Binding-site contacts:
Ligand atom CBB contacts residue SU31 of chain 1.G at 3.6 Å.
Ligand atom OBP contacts residue PHE64 of chain 1.A at 3.4 Å.
Ligand atom CBX contacts residue VAL99 of chain 1.B at 3.5 Å (hydrophobic).
Ligand atom OBL contacts residue ALA160 of chain 1.A at 3.6 Å (h-bond).
Ligand atom CBF contacts residue ASP102 of chain 1.A at 3.5 Å.
Ligand atom OBP contacts residue ALA160 of chain 1.A at 3.4 Å.
Ligand atom CBX contacts residue ARG144 of chain 1.A at 3.4 Å.
Ligand atom CBN contacts residue HIS78 of chain 1.A at 3.4 Å.
Ligand atom NBK contacts residue ALA160 of chain 1.A at 3.3 Å.
Ligand atom NAV contacts residue HIS78 of chain 1.A at 3.4 Å (h-bond).
Ligand atom NBK contacts residue HIS78 of chain 1.A at 3.1 Å (h-bond).
Ligand atom OD2 contacts residue SU31 of chain 1.G at 3.2 Å (h-bond).
Ligand atom CBX contacts residue ASP100 of chain 1.B at 3.4 Å.
Ligand atom CBR contacts residue HIS78 of chain 1.A at 3.4 Å.
Ligand atom NAI contacts residue ALA178 of chain 1.A at 2.8 Å (h-bond).
Ligand atom OAG contacts residue ALA177 of chain 1.A at 3.3 Å.
Ligand atom CG contacts residue SU31 of chain 1.G at 3.3 Å.
Ligand atom CBE contacts residue SU31 of chain 1.G at 3.4 Å.
Ligand atom CBG contacts residue ASP100 of chain 1.A at 3.5 Å.
Ligand atom OAP contacts residue SU31 of chain 1.G at 3.2 Å (h-bond).
Ligand atom OAM contacts residue SU31 of chain 1.G at 3.4 Å.
Ligand atom OAP contacts residue HIS78 of chain 1.A at 3.1 Å.
Ligand atom OBP contacts residue GLY158 of chain 1.A at 3.1 Å.
Ligand atom CB contacts residue HIS78 of chain 1.A at 3.4 Å.
Ligand atom OAK contacts residue ALA178 of chain 1.A at 3.3 Å (h-bond).
Ligand atom CAO contacts residue SU31 of chain 1.G at 3.2 Å.
Ligand atom OAG contacts residue ALA178 of chain 1.A at 3.0 Å (h-bond).
Ligand atom CAT contacts residue ALA178 of chain 1.A at 3.2 Å (hydrophobic).
Ligand atom OBL contacts residue LEU156 of chain 1.A at 3.5 Å (h-bond).
Ligand atom CAR contacts residue LEU156 of chain 1.A at 3.6 Å (hydrophobic).
Ligand atom NAV contacts residue LYS176 of chain 1.A at 3.0 Å (salt-bridge).
Ligand atom OBO contacts residue GLY158 of chain 1.A at 3.0 Å (h-bond).
Ligand atom OBL contacts residue GLY158 of chain 1.A at 3.0 Å (h-bond).
Ligand atom NAQ contacts residue SU31 of chain 1.G at 3.5 Å (h-bond).
Ligand atom CBG contacts residue VAL99 of chain 1.A at 3.4 Å (hydrophobic).
Ligand atom CAY contacts residue ALA160 of chain 1.A at 3.4 Å (hydrophobic).
Ligand atom CBF contacts residue VAL99 of chain 1.A at 3.4 Å (hydrophobic).
Ligand atom CD1 contacts residue SU31 of chain 1.G at 3.4 Å.
Ligand atom CAJ contacts residue ALA178 of chain 1.A at 3.6 Å (hydrophobic).
Ligand atom CBA contacts residue PHE175 of chain 1.A at 3.3 Å (hydrophobic).

Sequence of chain 1.A:
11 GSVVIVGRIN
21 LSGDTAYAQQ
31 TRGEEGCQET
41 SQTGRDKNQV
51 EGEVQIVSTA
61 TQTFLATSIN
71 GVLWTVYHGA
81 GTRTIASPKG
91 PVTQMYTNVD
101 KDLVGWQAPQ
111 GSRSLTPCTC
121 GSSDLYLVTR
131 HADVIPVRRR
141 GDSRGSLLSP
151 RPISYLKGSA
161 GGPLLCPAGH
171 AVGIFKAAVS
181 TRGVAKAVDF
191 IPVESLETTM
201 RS

Sequence of chain 1.B:
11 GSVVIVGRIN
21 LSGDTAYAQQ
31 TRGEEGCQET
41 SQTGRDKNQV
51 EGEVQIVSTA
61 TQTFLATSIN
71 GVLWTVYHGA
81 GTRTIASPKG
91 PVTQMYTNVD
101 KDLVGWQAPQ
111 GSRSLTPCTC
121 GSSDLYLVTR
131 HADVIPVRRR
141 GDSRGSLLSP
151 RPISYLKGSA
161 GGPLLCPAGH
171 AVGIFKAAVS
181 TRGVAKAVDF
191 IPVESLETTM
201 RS

The protein below binds the small molecule below.
Small molecule (SMILES): CC[C@@H]1C[C@]1(NC(=O)[C@@H]1C[C@@H]2CN1C(=O)[C@H](C(C)(C)C)NC(=O)OCC(C)(C)CCCCc1cccc3c1CN(C3)C(=O)O2)C(=O)NS(=O)(=O)C1CC1